Sequence of chain 1.A:
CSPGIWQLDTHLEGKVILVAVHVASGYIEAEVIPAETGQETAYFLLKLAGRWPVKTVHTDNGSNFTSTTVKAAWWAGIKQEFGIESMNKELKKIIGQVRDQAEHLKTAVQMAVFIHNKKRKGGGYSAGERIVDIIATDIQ

Binding-site contacts:
Ligand atom C19 contacts residue THR125 of chain 1.A at 3.4 Å.
Ligand atom C25 contacts residue THR76 of chain 2.A at 3.5 Å.
Ligand atom C17 contacts residue HIS122 of chain 1.A at 3.4 Å.
Ligand atom C6 contacts residue THR76 of chain 2.A at 3.5 Å.
Ligand atom C9 contacts residue THR76 of chain 2.A at 3.9 Å.
Ligand atom C8 contacts residue ALA79 of chain 2.A at 3.9 Å (hydrophobic).
Ligand atom C15 contacts residue THR75 of chain 2.A at 3.6 Å.
Ligand atom O27 contacts residue LEU53 of chain 2.A at 3.7 Å.
Ligand atom C16 contacts residue THR76 of chain 2.A at 3.9 Å.
Ligand atom C9 contacts residue ALA80 of chain 2.A at 3.6 Å (hydrophobic).
Ligand atom C21 contacts residue MET129 of chain 1.A at 3.8 Å (hydrophobic).
Ligand atom C24 contacts residue THR125 of chain 1.A at 3.3 Å.
Ligand atom C4 contacts residue MET129 of chain 1.A at 3.9 Å (hydrophobic).
Ligand atom O21 contacts residue GLU121 of chain 1.A at 3.4 Å (salt-bridge).
Ligand atom O27 contacts residue ALA80 of chain 2.A at 3.7 Å.
Ligand atom C9 contacts residue ALA79 of chain 2.A at 3.8 Å (hydrophobic).
Ligand atom C23 contacts residue THR125 of chain 1.A at 3.7 Å.
Ligand atom C26 contacts residue GLN46 of chain 2.A at 3.9 Å.
Ligand atom O20 contacts residue ALA120 of chain 1.A at 3.6 Å.
Ligand atom O22 contacts residue HIS122 of chain 1.A at 3.6 Å (h-bond).
Ligand atom N1 contacts residue THR76 of chain 2.A at 3.8 Å.
Ligand atom C4 contacts residue TRP83 of chain 2.A at 3.5 Å (hydrophobic).
Ligand atom C19 contacts residue HIS122 of chain 1.A at 3.8 Å.
Ligand atom C5 contacts residue THR76 of chain 2.A at 3.5 Å.
Ligand atom C19 contacts residue GLU121 of chain 1.A at 3.5 Å.
Ligand atom C17 contacts residue GLU121 of chain 1.A at 3.7 Å.
Ligand atom C20 contacts residue MET129 of chain 1.A at 3.7 Å (hydrophobic).
Ligand atom C25 contacts residue GLN46 of chain 2.A at 3.9 Å.
Ligand atom C21 contacts residue GLN119 of chain 1.A at 3.7 Å.
Ligand atom O21 contacts residue HIS122 of chain 1.A at 2.8 Å (h-bond).
Ligand atom C20 contacts residue TRP83 of chain 2.A at 3.6 Å (hydrophobic).
Ligand atom O22 contacts residue THR125 of chain 1.A at 3.4 Å (h-bond).
Ligand atom O20 contacts residue GLU121 of chain 1.A at 2.8 Å (salt-bridge).
Ligand atom O21 contacts residue THR125 of chain 1.A at 2.7 Å (h-bond).
Ligand atom C18 contacts residue THR125 of chain 1.A at 3.6 Å.
Ligand atom C4 contacts residue LEU53 of chain 2.A at 3.8 Å (hydrophobic).
Ligand atom C13 contacts residue ALA79 of chain 2.A at 3.7 Å (hydrophobic).
Ligand atom C8 contacts residue THR76 of chain 2.A at 3.7 Å.
Ligand atom C14 contacts residue THR75 of chain 2.A at 3.9 Å.
Ligand atom O27 contacts residue TRP83 of chain 2.A at 3.8 Å.

This protein binds this small molecule.
Small molecule (SMILES): Cc1nc2ccccc2c(-c2ccc3c(c2)CCCO3)c1[C@H](OC(C)(C)C)C(=O)O

Sequence of chain 2.A:
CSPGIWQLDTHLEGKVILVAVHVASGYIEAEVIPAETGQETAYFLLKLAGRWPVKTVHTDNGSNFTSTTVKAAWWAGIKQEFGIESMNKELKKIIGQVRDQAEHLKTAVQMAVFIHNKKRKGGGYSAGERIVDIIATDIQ